Sequence of chain 1.A:
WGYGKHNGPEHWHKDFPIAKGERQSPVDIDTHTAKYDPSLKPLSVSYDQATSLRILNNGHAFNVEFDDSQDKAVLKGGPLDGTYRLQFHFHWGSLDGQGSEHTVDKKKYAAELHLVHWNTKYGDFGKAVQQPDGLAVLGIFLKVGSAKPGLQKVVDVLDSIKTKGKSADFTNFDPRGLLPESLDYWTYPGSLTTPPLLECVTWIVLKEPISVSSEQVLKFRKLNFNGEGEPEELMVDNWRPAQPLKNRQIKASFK

The small molecule below binds the protein below.
Small molecule (SMILES): CC12C3(C)C4(C)C5(C)C1(C)[Ir]23451(Cl)N(CCc2ccc(S(N)(=O)=O)cc2)C(=O)c2cc(N)cc[n+]21

Binding-site contacts:
Ligand atom CL1 contacts residue EDO1 of chain 1.D at 3.8 Å.
Ligand atom C20 contacts residue GLY131 of chain 1.A at 3.7 Å.
Ligand atom N3 contacts residue HIS96 of chain 1.A at 3.4 Å (h-bond).
Ligand atom N3 contacts residue HIS119 of chain 1.A at 3.4 Å (h-bond).
Ligand atom C8 contacts residue THR199 of chain 1.A at 3.3 Å.
Ligand atom C9 contacts residue THR199 of chain 1.A at 3.3 Å.
Ligand atom O1 contacts residue THR198 of chain 1.A at 2.9 Å (h-bond).
Ligand atom C1 contacts residue PHE130 of chain 1.A at 3.7 Å (hydrophobic).
Ligand atom C3 contacts residue VI391 of chain 1.A at 2.6 Å.
Ligand atom N4 contacts residue VI391 of chain 1.A at 1.6 Å (h-bond).
Ligand atom S1 contacts residue ZN1 of chain 1.B at 3.0 Å.
Ligand atom N3 contacts residue ZN1 of chain 1.B at 2.0 Å.
Ligand atom C2 contacts residue EDO1 of chain 1.G at 3.6 Å.
Ligand atom C12 contacts residue LEU197 of chain 1.A at 3.8 Å (hydrophobic).
Ligand atom O3 contacts residue GLN92 of chain 1.A at 2.9 Å (h-bond).
Ligand atom C3 contacts residue PHE130 of chain 1.A at 3.4 Å (hydrophobic).
Ligand atom N1 contacts residue PHE130 of chain 1.A at 3.6 Å.
Ligand atom N4 contacts residue PHE130 of chain 1.A at 3.6 Å.
Ligand atom C11 contacts residue VAL121 of chain 1.A at 3.8 Å (hydrophobic).
Ligand atom O2 contacts residue VAL121 of chain 1.A at 3.8 Å.
Ligand atom C19 contacts residue EDO1 of chain 1.G at 3.6 Å.
Ligand atom C2 contacts residue PHE130 of chain 1.A at 3.6 Å (hydrophobic).
Ligand atom O2 contacts residue HIS94 of chain 1.A at 3.3 Å.
Ligand atom C4 contacts residue EDO1 of chain 1.D at 3.8 Å.
Ligand atom O2 contacts residue ZN1 of chain 1.B at 3.0 Å.
Ligand atom C5 contacts residue PHE130 of chain 1.A at 3.2 Å (hydrophobic).
Ligand atom S1 contacts residue THR198 of chain 1.A at 3.8 Å.
Ligand atom C4 contacts residue PHE130 of chain 1.A at 3.5 Å (hydrophobic).
Ligand atom C2 contacts residue VI391 of chain 1.A at 3.8 Å.
Ligand atom O2 contacts residue HIS119 of chain 1.A at 3.3 Å (h-bond).
Ligand atom C6 contacts residue PHE130 of chain 1.A at 3.5 Å (hydrophobic).
Ligand atom N3 contacts residue THR198 of chain 1.A at 2.9 Å (h-bond).
Ligand atom C20 contacts residue PHE130 of chain 1.A at 3.6 Å (hydrophobic).
Ligand atom O1 contacts residue TRP208 of chain 1.A at 3.6 Å.
Ligand atom O3 contacts residue PHE130 of chain 1.A at 3.5 Å.
Ligand atom C7 contacts residue LEU197 of chain 1.A at 3.8 Å (hydrophobic).
Ligand atom C4 contacts residue VI391 of chain 1.A at 2.9 Å.
Ligand atom O1 contacts residue LEU197 of chain 1.A at 3.3 Å.
Ligand atom N3 contacts residue HIS94 of chain 1.A at 3.3 Å (h-bond).
Ligand atom C1 contacts residue EDO1 of chain 1.G at 3.5 Å.